Sequence of chain 1.BA:
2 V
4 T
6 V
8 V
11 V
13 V

Binding-site contacts:
Ligand atom O contacts residue PHE5 of chain 1.K at 2.9 Å (h-bond).
Ligand atom CG1 contacts residue MET1 of chain 1.K at 3.1 Å (hydrophobic).
Ligand atom ODG contacts residue PHE5 of chain 1.K at 3.6 Å.
Ligand atom OB contacts residue GLU3 of chain 1.K at 2.7 Å (salt-bridge).
Ligand atom CG2 contacts residue LEU96 of chain 1.K at 3.4 Å (hydrophobic).
Ligand atom CAG contacts residue MET1 of chain 1.K at 3.8 Å (hydrophobic).
Ligand atom CAG contacts residue GLU3 of chain 1.K at 3.8 Å.
Ligand atom CDB contacts residue ARG10 of chain 1.K at 3.4 Å.
Ligand atom CD1 contacts residue PHE5 of chain 1.K at 3.6 Å (hydrophobic).
Ligand atom O contacts residue MET1 of chain 1.K at 2.8 Å (h-bond).
Ligand atom O contacts residue ARG4 of chain 1.K at 3.6 Å.
Ligand atom CCW contacts residue ARG10 of chain 1.K at 3.6 Å.
Ligand atom CDA contacts residue MLE7 of chain 1.BA at 3.6 Å.
Ligand atom OG1 contacts residue GLU89 of chain 1.K at 3.8 Å.
Ligand atom CN contacts residue MVA9 of chain 1.BA at 3.8 Å.
Ligand atom CDC contacts residue ARG10 of chain 1.K at 3.6 Å.
Ligand atom CD1 contacts residue LEU96 of chain 1.K at 3.2 Å (hydrophobic).
Ligand atom CD1 contacts residue LEU92 of chain 1.K at 3.7 Å (hydrophobic).
Ligand atom C contacts residue PHE5 of chain 1.K at 3.7 Å (hydrophobic).
Ligand atom CA contacts residue GLU3 of chain 1.K at 3.3 Å.
Ligand atom CB contacts residue GLU3 of chain 1.K at 3.4 Å.
Ligand atom CG2 contacts residue PHE2 of chain 1.K at 3.7 Å (hydrophobic).
Ligand atom OB contacts residue LEU92 of chain 1.K at 3.4 Å.
Ligand atom CDH contacts residue PHE5 of chain 1.K at 3.6 Å (hydrophobic).
Ligand atom CDF contacts residue MLE7 of chain 1.BA at 3.6 Å.
Ligand atom O contacts residue MVA9 of chain 1.BA at 3.3 Å.
Ligand atom CG contacts residue LEU92 of chain 1.K at 3.5 Å (hydrophobic).
Ligand atom OXT contacts residue MET1 of chain 1.K at 3.6 Å.
Ligand atom CB contacts residue LEU92 of chain 1.K at 3.7 Å (hydrophobic).
Ligand atom OG1 contacts residue MET1 of chain 1.K at 3.5 Å.
Ligand atom C contacts residue GLU3 of chain 1.K at 3.6 Å.
Ligand atom CCX contacts residue ARG10 of chain 1.K at 3.6 Å.
Ligand atom OXT contacts residue GLU3 of chain 1.K at 3.4 Å (salt-bridge).
Ligand atom N contacts residue GLU3 of chain 1.K at 3.0 Å (salt-bridge).
Ligand atom CN contacts residue MLE7 of chain 1.BA at 2.9 Å.
Ligand atom CD2 contacts residue O7D10 of chain 1.BA at 3.6 Å.
Ligand atom OXT contacts residue PHE2 of chain 1.K at 2.6 Å (h-bond).
Ligand atom NCZ contacts residue MLE7 of chain 1.BA at 3.5 Å.
Ligand atom CCY contacts residue ARG10 of chain 1.K at 3.4 Å.
Ligand atom CD2 contacts residue LEU92 of chain 1.K at 3.5 Å (hydrophobic).

Sequence of chain 1.K:
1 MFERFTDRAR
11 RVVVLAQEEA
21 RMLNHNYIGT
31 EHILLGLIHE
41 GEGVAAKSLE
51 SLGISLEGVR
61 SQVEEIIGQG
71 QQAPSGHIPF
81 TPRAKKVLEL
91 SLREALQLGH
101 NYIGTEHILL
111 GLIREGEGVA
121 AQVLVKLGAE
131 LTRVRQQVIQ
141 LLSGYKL

The small molecule below binds the protein below.
Small molecule (SMILES): CC[C@@H](C)[C@@H](C(=O)N[C@@H]1C(=O)N(C)[C@@H]([C@@H](C)O)C(=O)N[C@@H](C(C)C)C(=O)N(C)[C@@H](CC(C)C)C(=O)N[C@@H](C(C)C)C(=O)N(C)[C@@H](C(C)C)C(=O)N(C)[C@@H](Cc2c[nH]c3cccc(OC)c23)C(=O)N[C@@H](C(C)C)C(=O)N[C@@H]([C@H](O)c2ccccc2)C(=O)N[C@@H](C(C)C)C(=O)O[C@@H]1C)N(C)C(=O)[C@@H](NC(=O)[C@H](C(C)C)N(C)C)C(C)C